Binding-site contacts:
Ligand atom C5 contacts residue ASN167 of chain 1.A at 3.7 Å.
Ligand atom C4 contacts residue ASN167 of chain 1.A at 4.3 Å.
Ligand atom C7 contacts residue PHE166 of chain 1.A at 4.3 Å (hydrophobic).
Ligand atom C8 contacts residue ASN167 of chain 1.A at 4.3 Å.
Ligand atom O7 contacts residue PHE166 of chain 1.A at 4.3 Å.
Ligand atom C8 contacts residue LEU168 of chain 1.A at 4.5 Å (hydrophobic).
Ligand atom C7 contacts residue ASN167 of chain 1.A at 3.4 Å.
Ligand atom C3 contacts residue ASN167 of chain 1.A at 3.8 Å.
Ligand atom C1 contacts residue ASN167 of chain 1.A at 1.5 Å.
Ligand atom O5 contacts residue ASN167 of chain 1.A at 2.4 Å (h-bond).
Ligand atom N2 contacts residue ASN167 of chain 1.A at 2.9 Å (h-bond).
Ligand atom C8 contacts residue PHE166 of chain 1.A at 3.8 Å (hydrophobic).
Ligand atom O7 contacts residue ASN167 of chain 1.A at 3.4 Å.
Ligand atom C2 contacts residue ASN167 of chain 1.A at 2.5 Å.

A protein and the small-molecule ligand that binds it are described below.
Small molecule (SMILES): CC(=O)N[C@@H]1[C@@H](O)[C@H](O)[C@@H](CO)O[C@H]1O

Sequence of chain 1.A:
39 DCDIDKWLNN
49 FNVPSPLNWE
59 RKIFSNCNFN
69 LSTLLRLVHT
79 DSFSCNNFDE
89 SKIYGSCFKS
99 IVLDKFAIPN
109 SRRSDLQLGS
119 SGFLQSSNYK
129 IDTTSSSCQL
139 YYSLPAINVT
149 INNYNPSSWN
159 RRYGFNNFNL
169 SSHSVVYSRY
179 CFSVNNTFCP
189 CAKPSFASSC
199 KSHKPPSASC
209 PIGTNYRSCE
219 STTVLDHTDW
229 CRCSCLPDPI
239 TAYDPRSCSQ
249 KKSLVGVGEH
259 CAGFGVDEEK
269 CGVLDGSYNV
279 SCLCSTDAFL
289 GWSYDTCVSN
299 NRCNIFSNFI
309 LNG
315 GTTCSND